Binding-site contacts:
Ligand atom N2 contacts residue ASN364 of chain 2.B at 3.1 Å (h-bond).
Ligand atom C4 contacts residue ASN364 of chain 2.B at 4.4 Å.
Ligand atom C2 contacts residue ASN364 of chain 2.B at 2.8 Å.
Ligand atom C3 contacts residue ASN364 of chain 2.B at 4.0 Å.
Ligand atom C5 contacts residue ASN364 of chain 2.B at 3.6 Å.
Ligand atom C7 contacts residue ASN364 of chain 2.B at 4.5 Å.
Ligand atom O5 contacts residue ASN364 of chain 2.B at 2.4 Å (h-bond).
Ligand atom C1 contacts residue ASN364 of chain 2.B at 1.5 Å.

Sequence of chain 2.B:
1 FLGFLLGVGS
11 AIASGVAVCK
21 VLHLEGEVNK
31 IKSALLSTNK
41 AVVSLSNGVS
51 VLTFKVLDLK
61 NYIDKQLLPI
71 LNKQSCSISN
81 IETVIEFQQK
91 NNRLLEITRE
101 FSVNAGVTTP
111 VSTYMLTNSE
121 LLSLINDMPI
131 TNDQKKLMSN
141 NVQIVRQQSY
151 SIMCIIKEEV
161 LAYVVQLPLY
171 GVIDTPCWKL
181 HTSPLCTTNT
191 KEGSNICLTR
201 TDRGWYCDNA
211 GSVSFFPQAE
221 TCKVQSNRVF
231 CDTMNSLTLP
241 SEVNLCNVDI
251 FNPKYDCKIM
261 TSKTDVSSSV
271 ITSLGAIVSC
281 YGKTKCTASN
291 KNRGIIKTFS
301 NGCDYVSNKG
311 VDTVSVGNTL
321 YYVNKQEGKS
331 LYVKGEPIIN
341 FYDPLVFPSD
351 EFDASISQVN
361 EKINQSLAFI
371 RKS

A protein and the small-molecule ligand that binds it are described below.
Small molecule (SMILES): CC(=O)N[C@@H]1[C@@H](O)[C@H](O)[C@@H](CO)O[C@H]1O